This protein binds this small molecule.
Small molecule (SMILES): CC(=O)N[C@@H]1[C@@H](O)[C@H](O)[C@@H](CO)O[C@H]1O

Binding-site contacts:
Ligand atom O5 contacts residue ASN7 of chain 1.D at 2.3 Å (h-bond).
Ligand atom C1 contacts residue ASN7 of chain 1.D at 1.4 Å.
Ligand atom C2 contacts residue ASN7 of chain 1.D at 2.3 Å.
Ligand atom C5 contacts residue ASN7 of chain 1.D at 3.6 Å.
Ligand atom C8 contacts residue ASN7 of chain 1.D at 4.5 Å.
Ligand atom C4 contacts residue ASN7 of chain 1.D at 4.1 Å.
Ligand atom C6 contacts residue ALA5 of chain 1.D at 4.5 Å (hydrophobic).
Ligand atom C3 contacts residue ASN7 of chain 1.D at 3.7 Å.
Ligand atom O5 contacts residue ALA5 of chain 1.D at 4.1 Å.
Ligand atom N2 contacts residue ASN7 of chain 1.D at 2.9 Å (h-bond).
Ligand atom C7 contacts residue ASN7 of chain 1.D at 3.2 Å.
Ligand atom O7 contacts residue ASN7 of chain 1.D at 3.2 Å (h-bond).

Sequence of chain 1.D:
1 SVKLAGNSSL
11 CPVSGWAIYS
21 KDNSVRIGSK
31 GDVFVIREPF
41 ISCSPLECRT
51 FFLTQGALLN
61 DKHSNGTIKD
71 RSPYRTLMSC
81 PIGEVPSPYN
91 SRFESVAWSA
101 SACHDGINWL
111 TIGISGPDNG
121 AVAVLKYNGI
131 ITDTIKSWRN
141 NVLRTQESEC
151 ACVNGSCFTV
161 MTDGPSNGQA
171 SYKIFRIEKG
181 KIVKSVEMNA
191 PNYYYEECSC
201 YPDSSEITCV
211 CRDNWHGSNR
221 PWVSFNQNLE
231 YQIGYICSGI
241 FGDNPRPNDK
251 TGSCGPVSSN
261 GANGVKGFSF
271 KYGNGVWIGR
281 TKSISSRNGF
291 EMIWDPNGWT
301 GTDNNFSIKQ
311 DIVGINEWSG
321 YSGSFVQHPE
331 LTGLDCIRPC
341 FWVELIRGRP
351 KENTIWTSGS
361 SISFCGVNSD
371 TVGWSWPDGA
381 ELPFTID